Sequence of chain 1.R:
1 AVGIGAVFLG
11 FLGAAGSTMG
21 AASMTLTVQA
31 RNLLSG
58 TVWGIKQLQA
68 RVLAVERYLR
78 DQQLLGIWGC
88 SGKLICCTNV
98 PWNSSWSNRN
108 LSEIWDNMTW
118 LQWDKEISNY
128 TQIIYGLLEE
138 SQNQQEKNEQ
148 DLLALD

The protein below binds the small molecule below.
Small molecule (SMILES): CC(=O)N[C@H]1[C@H](O[C@H]2[C@H](O)[C@@H](NC(C)=O)CO[C@@H]2CO)O[C@H](CO)[C@@H](O[C@@H]2O[C@H](CO)[C@@H](O)[C@H](O)[C@@H]2O)[C@@H]1O

Sequence of chain 1.Q:
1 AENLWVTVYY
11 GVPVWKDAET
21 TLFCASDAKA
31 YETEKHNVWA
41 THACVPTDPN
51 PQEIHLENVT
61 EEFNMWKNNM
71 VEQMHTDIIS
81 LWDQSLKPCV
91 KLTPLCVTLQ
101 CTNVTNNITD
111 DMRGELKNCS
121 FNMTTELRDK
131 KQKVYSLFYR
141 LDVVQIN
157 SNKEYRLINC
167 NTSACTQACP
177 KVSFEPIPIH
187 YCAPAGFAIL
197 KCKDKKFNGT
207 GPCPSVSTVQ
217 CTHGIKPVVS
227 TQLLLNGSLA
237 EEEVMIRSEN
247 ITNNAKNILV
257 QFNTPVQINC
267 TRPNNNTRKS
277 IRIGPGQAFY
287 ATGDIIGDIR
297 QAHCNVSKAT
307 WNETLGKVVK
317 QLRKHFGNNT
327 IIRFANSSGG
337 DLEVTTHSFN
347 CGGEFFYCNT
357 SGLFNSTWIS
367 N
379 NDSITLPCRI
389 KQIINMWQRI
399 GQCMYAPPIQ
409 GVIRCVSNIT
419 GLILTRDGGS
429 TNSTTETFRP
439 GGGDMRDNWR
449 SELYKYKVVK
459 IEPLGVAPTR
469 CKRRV

Binding-site contacts:
Ligand atom O6 contacts residue ILE56 of chain 1.W at 4.2 Å.
Ligand atom C2 contacts residue ASN58 of chain 1.Q at 4.3 Å.
Ligand atom O2 contacts residue PHE70 of chain 1.W at 3.2 Å.
Ligand atom O7 contacts residue ASP113 of chain 1.R at 4.0 Å.
Ligand atom C4 contacts residue PHE70 of chain 1.W at 3.7 Å (hydrophobic).
Ligand atom N2 contacts residue GLY55 of chain 1.W at 2.7 Å (h-bond).
Ligand atom C7 contacts residue ASN58 of chain 1.Q at 4.2 Å.
Ligand atom C8 contacts residue ILE56 of chain 1.W at 3.7 Å (hydrophobic).
Ligand atom C3 contacts residue PHE70 of chain 1.W at 4.0 Å (hydrophobic).
Ligand atom C2 contacts residue PHE70 of chain 1.W at 4.3 Å (hydrophobic).
Ligand atom O3 contacts residue GLY55 of chain 1.W at 3.9 Å.
Ligand atom O4 contacts residue PHE70 of chain 1.W at 4.4 Å.
Ligand atom C5 contacts residue THR57 of chain 1.W at 4.5 Å.
Ligand atom O5 contacts residue ASN58 of chain 1.Q at 2.5 Å (h-bond).
Ligand atom C6 contacts residue ILE56 of chain 1.W at 4.3 Å (hydrophobic).
Ligand atom O7 contacts residue ASN58 of chain 1.Q at 4.4 Å.
Ligand atom C3 contacts residue GLY55 of chain 1.W at 3.5 Å.
Ligand atom C2 contacts residue GLY55 of chain 1.W at 3.5 Å.
Ligand atom C1 contacts residue ASN58 of chain 1.Q at 3.3 Å.
Ligand atom C6 contacts residue THR57 of chain 1.W at 3.4 Å.
Ligand atom C8 contacts residue THR18 of chain 1.R at 4.1 Å.
Ligand atom C1 contacts residue GLY55 of chain 1.W at 4.0 Å.
Ligand atom C5 contacts residue ASN58 of chain 1.Q at 3.5 Å.
Ligand atom C8 contacts residue GLY55 of chain 1.W at 3.6 Å.
Ligand atom O3 contacts residue PHE70 of chain 1.W at 3.6 Å.
Ligand atom O6 contacts residue GLY55 of chain 1.W at 4.3 Å.
Ligand atom C7 contacts residue GLY55 of chain 1.W at 3.6 Å.
Ligand atom C6 contacts residue ASN58 of chain 1.Q at 3.8 Å.
Ligand atom O6 contacts residue THR57 of chain 1.W at 2.3 Å (h-bond).
Ligand atom O7 contacts residue THR18 of chain 1.R at 3.9 Å.
Ligand atom N2 contacts residue ASN58 of chain 1.Q at 4.1 Å.

Sequence of chain 1.W:
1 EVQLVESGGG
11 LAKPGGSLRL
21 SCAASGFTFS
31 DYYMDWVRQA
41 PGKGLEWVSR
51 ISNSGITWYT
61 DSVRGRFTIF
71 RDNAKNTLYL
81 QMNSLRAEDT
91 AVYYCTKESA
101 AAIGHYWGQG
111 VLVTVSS